A protein and the small-molecule ligand that binds it are described below.
Small molecule (SMILES): CC(=O)N[C@H]1[C@H](O[C@H]2[C@H](O[C@@H]3O[C@@H](C)[C@@H](O)[C@@H](O)[C@@H]3O)[C@@H](NC(C)=O)CO[C@@H]2CO[C@@H]2O[C@@H](C)[C@@H](O)[C@@H](O)[C@@H]2O)O[C@H](CO)[C@@H](O)[C@@H]1O

Binding-site contacts:
Ligand atom C8 contacts residue ASN19 of chain 1.A at 4.3 Å.
Ligand atom C2 contacts residue ASN19 of chain 1.A at 2.5 Å.
Ligand atom C8 contacts residue THR21 of chain 1.A at 4.2 Å.
Ligand atom C3 contacts residue ASN19 of chain 1.A at 3.8 Å.
Ligand atom O4 contacts residue ASP34 of chain 1.B at 4.4 Å.
Ligand atom C5 contacts residue TRP22 of chain 1.A at 4.3 Å (hydrophobic).
Ligand atom C5 contacts residue TRP22 of chain 1.A at 3.8 Å (hydrophobic).
Ligand atom C1 contacts residue TRP22 of chain 1.A at 3.6 Å (hydrophobic).
Ligand atom O7 contacts residue ASN19 of chain 1.A at 2.9 Å (h-bond).
Ligand atom O6 contacts residue TRP22 of chain 1.A at 3.8 Å.
Ligand atom C6 contacts residue TRP22 of chain 1.A at 4.2 Å (hydrophobic).
Ligand atom C3 contacts residue THR18 of chain 1.A at 4.1 Å.
Ligand atom O5 contacts residue ASN19 of chain 1.A at 2.2 Å (h-bond).
Ligand atom C5 contacts residue ASN19 of chain 1.A at 3.6 Å.
Ligand atom C7 contacts residue TRP22 of chain 1.A at 4.3 Å (hydrophobic).
Ligand atom C4 contacts residue ASN19 of chain 1.A at 4.2 Å.
Ligand atom O6 contacts residue THR18 of chain 1.A at 4.5 Å.
Ligand atom C6 contacts residue THR18 of chain 1.A at 4.0 Å.
Ligand atom C1 contacts residue THR21 of chain 1.A at 4.4 Å.
Ligand atom C4 contacts residue THR18 of chain 1.A at 4.1 Å.
Ligand atom C6 contacts residue ASN19 of chain 1.A at 4.3 Å.
Ligand atom O5 contacts residue TRP22 of chain 1.A at 4.3 Å.
Ligand atom N2 contacts residue THR21 of chain 1.A at 4.1 Å.
Ligand atom C1 contacts residue ASN19 of chain 1.A at 1.4 Å.
Ligand atom C7 contacts residue THR21 of chain 1.A at 4.4 Å.
Ligand atom C8 contacts residue TRP22 of chain 1.A at 3.1 Å (hydrophobic).
Ligand atom O7 contacts residue TRP22 of chain 1.A at 4.5 Å.
Ligand atom O5 contacts residue TRP22 of chain 1.A at 3.5 Å.
Ligand atom C5 contacts residue THR18 of chain 1.A at 3.5 Å.
Ligand atom O5 contacts residue THR18 of chain 1.A at 3.8 Å.
Ligand atom N2 contacts residue ASN19 of chain 1.A at 2.9 Å (h-bond).
Ligand atom C6 contacts residue TRP22 of chain 1.A at 4.2 Å (hydrophobic).
Ligand atom C6 contacts residue THR18 of chain 1.A at 3.5 Å.
Ligand atom C7 contacts residue ASN19 of chain 1.A at 3.1 Å.

Sequence of chain 1.B:
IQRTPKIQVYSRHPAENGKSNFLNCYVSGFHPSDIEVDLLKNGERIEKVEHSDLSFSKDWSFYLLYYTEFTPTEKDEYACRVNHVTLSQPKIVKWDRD

Sequence of chain 1.A:
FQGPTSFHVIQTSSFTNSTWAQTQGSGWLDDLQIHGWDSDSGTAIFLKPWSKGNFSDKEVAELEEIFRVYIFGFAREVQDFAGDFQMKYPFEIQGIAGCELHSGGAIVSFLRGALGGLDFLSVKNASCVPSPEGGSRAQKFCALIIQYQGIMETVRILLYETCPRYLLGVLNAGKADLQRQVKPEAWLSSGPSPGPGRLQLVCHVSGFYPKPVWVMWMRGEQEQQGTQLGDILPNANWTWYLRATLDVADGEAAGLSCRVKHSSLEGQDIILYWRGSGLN